Binding-site contacts:
Ligand atom OP3 contacts residue ARG192 of chain 1.A at 3.7 Å.
Ligand atom C3 contacts residue TYR187 of chain 1.A at 3.4 Å (hydrophobic).
Ligand atom CA contacts residue HIS182 of chain 1.A at 3.7 Å.
Ligand atom O3 contacts residue HIS222 of chain 1.A at 3.7 Å.
Ligand atom C6 contacts residue SER162 of chain 1.A at 3.0 Å.
Ligand atom CA contacts residue HIS222 of chain 1.A at 3.6 Å.
Ligand atom OP1 contacts residue SER114 of chain 1.A at 2.2 Å (h-bond).
Ligand atom C4 contacts residue TYR187 of chain 1.A at 3.3 Å (hydrophobic).
Ligand atom P contacts residue SER114 of chain 1.A at 3.3 Å.
Ligand atom C5A contacts residue TYR187 of chain 1.A at 3.6 Å (hydrophobic).
Ligand atom CA contacts residue TYR160 of chain 1.A at 3.3 Å (hydrophobic).
Ligand atom CB contacts residue HIS222 of chain 1.A at 3.5 Å.
Ligand atom C4A contacts residue TYR187 of chain 1.A at 3.7 Å (hydrophobic).
Ligand atom C3 contacts residue ASN223 of chain 1.A at 3.6 Å.
Ligand atom OP4 contacts residue TYR160 of chain 1.A at 3.8 Å.
Ligand atom OP3 contacts residue SER114 of chain 1.A at 3.5 Å (h-bond).
Ligand atom ND contacts residue ASN223 of chain 1.A at 3.1 Å (h-bond).
Ligand atom C5 contacts residue TYR187 of chain 1.A at 3.6 Å (hydrophobic).
Ligand atom P contacts residue ARG109 of chain 1.A at 3.5 Å.
Ligand atom O3 contacts residue ASN223 of chain 1.A at 2.8 Å (h-bond).
Ligand atom CG contacts residue ASN223 of chain 1.A at 3.5 Å.
Ligand atom C2 contacts residue TYR187 of chain 1.A at 3.6 Å (hydrophobic).
Ligand atom N contacts residue HIS222 of chain 1.A at 3.0 Å (h-bond).
Ligand atom C5A contacts residue TYR160 of chain 1.A at 3.6 Å (hydrophobic).
Ligand atom OP3 contacts residue TYR187 of chain 1.A at 3.2 Å (h-bond).
Ligand atom O contacts residue GLU81 of chain 1.A at 3.3 Å (salt-bridge).
Ligand atom OXT contacts residue GLN296 of chain 1.A at 2.8 Å (h-bond).
Ligand atom CG contacts residue HIS222 of chain 1.A at 3.6 Å.
Ligand atom OP1 contacts residue SER162 of chain 1.A at 3.5 Å.
Ligand atom OP1 contacts residue ARG109 of chain 1.A at 2.7 Å (salt-bridge).
Ligand atom OXT contacts residue ARG294 of chain 1.A at 3.3 Å (salt-bridge).
Ligand atom C2A contacts residue GLY220 of chain 1.A at 3.5 Å.
Ligand atom C6 contacts residue TYR160 of chain 1.A at 3.4 Å (hydrophobic).
Ligand atom OP2 contacts residue ARG109 of chain 1.A at 2.7 Å (salt-bridge).
Ligand atom N contacts residue ARG294 of chain 1.A at 3.1 Å (salt-bridge).
Ligand atom C4 contacts residue TYR160 of chain 1.A at 3.6 Å (hydrophobic).
Ligand atom N contacts residue HIS182 of chain 1.A at 3.0 Å (h-bond).
Ligand atom C5 contacts residue TYR160 of chain 1.A at 3.2 Å (hydrophobic).
Ligand atom C contacts residue GLU81 of chain 1.A at 3.5 Å.
Ligand atom N1 contacts residue SER162 of chain 1.A at 2.8 Å (h-bond).

The protein below binds the small molecule below.
Small molecule (SMILES): Cc1ncc(COP(=O)(O)O)c(/C=N\CC[C@H](N)C(=O)O)c1O

Sequence of chain 1.A:
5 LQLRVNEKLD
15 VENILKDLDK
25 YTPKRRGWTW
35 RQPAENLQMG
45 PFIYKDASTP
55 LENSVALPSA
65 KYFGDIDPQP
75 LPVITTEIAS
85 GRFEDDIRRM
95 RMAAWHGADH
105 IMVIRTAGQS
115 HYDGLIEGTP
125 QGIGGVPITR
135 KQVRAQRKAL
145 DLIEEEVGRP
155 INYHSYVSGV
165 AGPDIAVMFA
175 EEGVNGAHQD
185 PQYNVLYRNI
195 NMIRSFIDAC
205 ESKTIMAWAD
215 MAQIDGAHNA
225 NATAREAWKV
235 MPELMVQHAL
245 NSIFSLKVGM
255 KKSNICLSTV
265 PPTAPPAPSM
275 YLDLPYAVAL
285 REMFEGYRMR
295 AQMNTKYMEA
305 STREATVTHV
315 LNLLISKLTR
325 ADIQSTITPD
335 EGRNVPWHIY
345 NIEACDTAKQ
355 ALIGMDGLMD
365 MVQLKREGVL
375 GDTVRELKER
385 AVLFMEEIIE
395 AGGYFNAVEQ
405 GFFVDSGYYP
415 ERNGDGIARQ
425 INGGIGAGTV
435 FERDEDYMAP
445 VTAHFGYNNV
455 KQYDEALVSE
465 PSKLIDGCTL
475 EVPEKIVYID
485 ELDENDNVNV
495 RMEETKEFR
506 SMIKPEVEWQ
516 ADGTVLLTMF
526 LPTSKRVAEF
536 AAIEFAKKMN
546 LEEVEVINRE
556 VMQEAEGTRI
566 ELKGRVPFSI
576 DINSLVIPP